Binding-site contacts:
Ligand atom CZ3 contacts residue SER42 of chain 1.C at 3.6 Å.
Ligand atom O contacts residue GLY45 of chain 1.C at 3.0 Å (h-bond).
Ligand atom CE3 contacts residue SER42 of chain 1.C at 3.5 Å.
Ligand atom CZ2 contacts residue SER42 of chain 1.C at 3.5 Å.
Ligand atom O contacts residue GLY68 of chain 1.C at 3.1 Å (h-bond).
Ligand atom O contacts residue TRP67 of chain 1.C at 3.3 Å.
Ligand atom N contacts residue SER66 of chain 1.C at 3.0 Å (h-bond).
Ligand atom CE2 contacts residue SER42 of chain 1.C at 3.6 Å.
Ligand atom CZ2 contacts residue SER69 of chain 1.C at 3.4 Å.
Ligand atom CZ2 contacts residue GLY68 of chain 1.C at 3.3 Å.
Ligand atom N contacts residue SER47 of chain 1.C at 3.0 Å (h-bond).
Ligand atom O contacts residue SER47 of chain 1.C at 2.2 Å (h-bond).
Ligand atom CD2 contacts residue GLY68 of chain 1.C at 3.7 Å.
Ligand atom CH2 contacts residue SER42 of chain 1.C at 3.6 Å.
Ligand atom CE2 contacts residue GLY68 of chain 1.C at 3.6 Å.
Ligand atom NE1 contacts residue CYS72 of chain 1.C at 3.8 Å.
Ligand atom CD1 contacts residue MET44 of chain 1.C at 3.8 Å (hydrophobic).
Ligand atom CB contacts residue CYS43 of chain 1.C at 3.6 Å (hydrophobic).
Ligand atom CD2 contacts residue TRP67 of chain 1.C at 3.6 Å (hydrophobic).
Ligand atom O contacts residue CYS43 of chain 1.C at 3.4 Å (h-bond).
Ligand atom CH2 contacts residue SER41 of chain 1.C at 3.6 Å.
Ligand atom CZ2 contacts residue SER41 of chain 1.C at 3.7 Å.
Ligand atom NE1 contacts residue SER69 of chain 1.C at 3.1 Å (h-bond).
Ligand atom CH2 contacts residue GLY78 of chain 1.C at 3.4 Å.
Ligand atom N contacts residue GLY68 of chain 1.C at 2.9 Å (h-bond).
Ligand atom CH2 contacts residue GLY68 of chain 1.C at 3.5 Å.
Ligand atom CE2 contacts residue SER69 of chain 1.C at 3.7 Å.
Ligand atom CD1 contacts residue CYS43 of chain 1.C at 3.8 Å (hydrophobic).
Ligand atom CB contacts residue SER66 of chain 1.C at 3.8 Å.
Ligand atom O contacts residue ASP46 of chain 1.C at 3.4 Å (salt-bridge).
Ligand atom CA contacts residue SER47 of chain 1.C at 2.7 Å.
Ligand atom CZ3 contacts residue GLY78 of chain 1.C at 3.4 Å.
Ligand atom CB contacts residue HIS42 of chain 1.B at 3.6 Å.
Ligand atom C contacts residue SER47 of chain 1.C at 2.0 Å.
Ligand atom OXT contacts residue HIS42 of chain 1.B at 3.1 Å (h-bond).
Ligand atom O contacts residue MET44 of chain 1.C at 3.6 Å.
Ligand atom CZ3 contacts residue TRP67 of chain 1.C at 3.3 Å (hydrophobic).
Ligand atom CE3 contacts residue TRP67 of chain 1.C at 3.4 Å (hydrophobic).
Ligand atom OXT contacts residue SER47 of chain 1.C at 2.3 Å (h-bond).
Ligand atom CB contacts residue SER47 of chain 1.C at 3.0 Å.

A small-molecule ligand and the protein it binds are described below.
Small molecule (SMILES): C[C@H](NC(=O)CN)C(=O)N[C@@H](CC1=CN=C2C=CC=CC12)C(=O)O

Sequence of chain 1.B:
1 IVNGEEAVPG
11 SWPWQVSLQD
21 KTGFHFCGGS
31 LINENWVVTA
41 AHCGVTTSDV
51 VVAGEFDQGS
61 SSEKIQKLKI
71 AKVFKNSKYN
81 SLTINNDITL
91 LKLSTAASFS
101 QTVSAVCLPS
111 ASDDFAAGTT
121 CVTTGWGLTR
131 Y

Sequence of chain 1.C:
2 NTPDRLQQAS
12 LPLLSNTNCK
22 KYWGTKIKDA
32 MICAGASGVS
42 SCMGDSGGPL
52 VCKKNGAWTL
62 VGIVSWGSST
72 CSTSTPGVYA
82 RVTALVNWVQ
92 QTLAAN